Sequence of chain 1.C:
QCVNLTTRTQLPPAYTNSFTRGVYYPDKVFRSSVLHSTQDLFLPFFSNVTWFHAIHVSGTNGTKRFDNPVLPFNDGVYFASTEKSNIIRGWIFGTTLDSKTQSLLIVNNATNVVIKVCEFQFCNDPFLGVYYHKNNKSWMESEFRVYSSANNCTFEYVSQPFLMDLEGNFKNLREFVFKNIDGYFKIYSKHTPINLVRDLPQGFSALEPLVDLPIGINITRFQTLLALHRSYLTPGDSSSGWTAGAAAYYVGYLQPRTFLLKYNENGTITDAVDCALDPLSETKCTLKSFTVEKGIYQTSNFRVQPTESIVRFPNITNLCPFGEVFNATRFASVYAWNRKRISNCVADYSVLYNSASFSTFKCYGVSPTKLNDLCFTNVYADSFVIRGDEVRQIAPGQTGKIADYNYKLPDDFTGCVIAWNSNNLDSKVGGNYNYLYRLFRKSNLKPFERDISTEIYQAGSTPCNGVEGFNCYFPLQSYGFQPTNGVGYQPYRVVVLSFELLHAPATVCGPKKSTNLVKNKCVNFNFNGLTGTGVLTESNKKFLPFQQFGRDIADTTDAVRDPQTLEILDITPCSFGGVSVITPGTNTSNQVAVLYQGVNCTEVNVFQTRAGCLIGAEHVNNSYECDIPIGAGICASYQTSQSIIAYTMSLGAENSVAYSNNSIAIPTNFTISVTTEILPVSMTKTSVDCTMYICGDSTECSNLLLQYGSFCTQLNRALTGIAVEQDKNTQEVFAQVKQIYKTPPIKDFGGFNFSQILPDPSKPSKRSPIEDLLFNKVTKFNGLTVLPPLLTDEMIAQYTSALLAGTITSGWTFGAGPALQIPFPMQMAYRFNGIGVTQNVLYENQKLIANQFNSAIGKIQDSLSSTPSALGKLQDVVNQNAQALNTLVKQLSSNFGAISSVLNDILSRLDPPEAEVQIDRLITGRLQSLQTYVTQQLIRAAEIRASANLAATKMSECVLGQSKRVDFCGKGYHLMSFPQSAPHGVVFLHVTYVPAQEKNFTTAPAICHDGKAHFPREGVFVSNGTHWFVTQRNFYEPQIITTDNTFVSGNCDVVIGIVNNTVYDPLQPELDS

A protein and the small-molecule ligand that binds it are described below.
Small molecule (SMILES): CC(=O)N[C@@H]1[C@@H](O)[C@H](O)[C@@H](CO)O[C@H]1O

Binding-site contacts:
Ligand atom C1 contacts residue TYR15 of chain 1.C at 3.8 Å (hydrophobic).
Ligand atom O5 contacts residue TYR15 of chain 1.C at 3.0 Å.
Ligand atom C2 contacts residue ASN48 of chain 1.C at 2.4 Å.
Ligand atom C7 contacts residue ASN48 of chain 1.C at 3.1 Å.
Ligand atom C1 contacts residue ASN48 of chain 1.C at 1.4 Å.
Ligand atom C4 contacts residue ASN48 of chain 1.C at 4.2 Å.
Ligand atom C5 contacts residue ASN48 of chain 1.C at 3.6 Å.
Ligand atom O5 contacts residue ASN48 of chain 1.C at 2.3 Å (h-bond).
Ligand atom N2 contacts residue ASN48 of chain 1.C at 3.0 Å (h-bond).
Ligand atom C5 contacts residue TYR15 of chain 1.C at 4.2 Å (hydrophobic).
Ligand atom C6 contacts residue TYR15 of chain 1.C at 4.1 Å (hydrophobic).
Ligand atom C3 contacts residue ASN48 of chain 1.C at 3.8 Å.
Ligand atom O7 contacts residue ASN48 of chain 1.C at 2.8 Å (h-bond).
Ligand atom C8 contacts residue ASN48 of chain 1.C at 4.4 Å.